Binding-site contacts:
Ligand atom N2 contacts residue ASN239 of chain 1.C at 2.9 Å (h-bond).
Ligand atom C7 contacts residue ASN239 of chain 1.C at 3.2 Å.
Ligand atom C5 contacts residue ASN239 of chain 1.C at 3.7 Å.
Ligand atom C3 contacts residue ASN239 of chain 1.C at 3.8 Å.
Ligand atom C8 contacts residue ASN239 of chain 1.C at 4.4 Å.
Ligand atom C1 contacts residue ASN239 of chain 1.C at 1.4 Å.
Ligand atom C2 contacts residue ASN239 of chain 1.C at 2.5 Å.
Ligand atom C4 contacts residue ASN239 of chain 1.C at 4.2 Å.
Ligand atom O6 contacts residue ASN239 of chain 1.C at 4.3 Å.
Ligand atom O7 contacts residue ASN239 of chain 1.C at 3.2 Å (h-bond).
Ligand atom O5 contacts residue ASN239 of chain 1.C at 2.4 Å (h-bond).

Sequence of chain 1.C:
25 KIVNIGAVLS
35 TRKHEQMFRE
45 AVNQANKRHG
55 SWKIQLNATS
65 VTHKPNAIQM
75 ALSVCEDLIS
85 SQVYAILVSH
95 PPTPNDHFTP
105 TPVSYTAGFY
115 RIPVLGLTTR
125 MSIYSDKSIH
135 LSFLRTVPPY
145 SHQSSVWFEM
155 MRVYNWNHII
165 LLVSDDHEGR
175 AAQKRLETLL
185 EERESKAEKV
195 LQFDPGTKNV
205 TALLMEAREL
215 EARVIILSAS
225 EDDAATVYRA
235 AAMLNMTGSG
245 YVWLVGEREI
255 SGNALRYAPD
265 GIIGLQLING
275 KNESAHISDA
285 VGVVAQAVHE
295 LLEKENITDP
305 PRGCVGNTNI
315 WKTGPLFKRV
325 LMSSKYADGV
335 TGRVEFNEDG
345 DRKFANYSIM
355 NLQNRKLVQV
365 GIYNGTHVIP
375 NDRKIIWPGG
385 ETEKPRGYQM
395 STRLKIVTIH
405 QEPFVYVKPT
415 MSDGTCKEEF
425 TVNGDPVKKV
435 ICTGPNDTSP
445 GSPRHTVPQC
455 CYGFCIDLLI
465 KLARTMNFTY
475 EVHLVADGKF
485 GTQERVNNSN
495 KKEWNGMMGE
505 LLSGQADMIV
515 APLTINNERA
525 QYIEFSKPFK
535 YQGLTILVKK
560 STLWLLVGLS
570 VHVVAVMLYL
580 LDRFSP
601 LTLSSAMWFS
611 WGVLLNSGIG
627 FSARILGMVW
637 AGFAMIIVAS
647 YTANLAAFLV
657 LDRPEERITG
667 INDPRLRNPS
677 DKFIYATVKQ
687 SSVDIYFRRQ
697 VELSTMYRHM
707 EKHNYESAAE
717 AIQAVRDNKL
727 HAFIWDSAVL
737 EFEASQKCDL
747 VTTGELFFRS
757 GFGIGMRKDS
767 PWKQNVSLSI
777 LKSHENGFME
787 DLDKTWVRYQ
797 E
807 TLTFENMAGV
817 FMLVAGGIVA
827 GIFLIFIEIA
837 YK

The small molecule below binds the protein below.
Small molecule (SMILES): CC(=O)N[C@@H]1[C@@H](O)[C@H](O)[C@@H](CO)O[C@H]1O